Sequence of chain 1.C:
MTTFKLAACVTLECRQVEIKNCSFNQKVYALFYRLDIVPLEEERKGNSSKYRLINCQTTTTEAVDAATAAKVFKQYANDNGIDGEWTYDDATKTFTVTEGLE

Binding-site contacts:
Ligand atom C4 contacts residue ASN39 of chain 1.C at 4.2 Å.
Ligand atom N2 contacts residue ASN39 of chain 1.C at 2.8 Å (h-bond).
Ligand atom O7 contacts residue ASN39 of chain 1.C at 3.5 Å (h-bond).
Ligand atom C7 contacts residue ASN39 of chain 1.C at 3.3 Å.
Ligand atom C7 contacts residue LEU58 of chain 1.C at 3.8 Å (hydrophobic).
Ligand atom C8 contacts residue ASN39 of chain 1.C at 4.4 Å.
Ligand atom O7 contacts residue LEU58 of chain 1.C at 3.8 Å.
Ligand atom C2 contacts residue ASN39 of chain 1.C at 2.4 Å.
Ligand atom C5 contacts residue ASN39 of chain 1.C at 3.7 Å.
Ligand atom O5 contacts residue ASN39 of chain 1.C at 2.4 Å (h-bond).
Ligand atom C1 contacts residue ASN39 of chain 1.C at 1.4 Å.
Ligand atom O5 contacts residue TYR56 of chain 1.C at 3.6 Å.
Ligand atom C5 contacts residue TYR56 of chain 1.C at 4.0 Å (hydrophobic).
Ligand atom C6 contacts residue TYR56 of chain 1.C at 3.6 Å (hydrophobic).
Ligand atom C1 contacts residue TYR56 of chain 1.C at 4.1 Å (hydrophobic).
Ligand atom C8 contacts residue VAL17 of chain 1.C at 4.2 Å (hydrophobic).
Ligand atom C3 contacts residue ASN39 of chain 1.C at 3.7 Å.
Ligand atom C8 contacts residue LEU58 of chain 1.C at 3.5 Å (hydrophobic).

A protein and the small-molecule ligand that binds it are described below.
Small molecule (SMILES): CC(=O)N[C@@H]1[C@@H](O)[C@H](O)[C@@H](CO)O[C@H]1O